Binding-site contacts:
Ligand atom O5' contacts residue GLY176 of chain 1.A at 3.5 Å.
Ligand atom O1B contacts residue GLN174 of chain 1.A at 3.2 Å (h-bond).
Ligand atom N3B contacts residue GLN174 of chain 1.A at 3.3 Å.
Ligand atom C2' contacts residue GLN434 of chain 1.A at 3.6 Å.
Ligand atom O2' contacts residue GLN434 of chain 1.A at 2.7 Å (h-bond).
Ligand atom N6 contacts residue GLN432 of chain 1.A at 3.1 Å (h-bond).
Ligand atom O3G contacts residue MG1 of chain 1.BA at 3.7 Å.
Ligand atom PG contacts residue MG1 of chain 1.BA at 3.2 Å.
Ligand atom N6 contacts residue GLN434 of chain 1.A at 3.8 Å.
Ligand atom C6 contacts residue GLN434 of chain 1.A at 3.8 Å.
Ligand atom PG contacts residue GLN174 of chain 1.A at 3.8 Å.
Ligand atom PB contacts residue MG1 of chain 1.BA at 3.3 Å.
Ligand atom PB contacts residue GLY176 of chain 1.A at 3.7 Å.
Ligand atom C4 contacts residue GLN434 of chain 1.A at 3.7 Å.
Ligand atom PA contacts residue GLY176 of chain 1.A at 3.6 Å.
Ligand atom O1B contacts residue THR175 of chain 1.A at 3.0 Å (h-bond).
Ligand atom O2B contacts residue LYS177 of chain 1.A at 3.7 Å.
Ligand atom O2B contacts residue MG1 of chain 1.BA at 2.3 Å.
Ligand atom N6 contacts residue PRO365 of chain 1.A at 3.8 Å.
Ligand atom O1B contacts residue GLY176 of chain 1.A at 3.2 Å (h-bond).
Ligand atom N1 contacts residue GLN432 of chain 1.A at 3.9 Å.
Ligand atom PB contacts residue LYS177 of chain 1.A at 3.6 Å.
Ligand atom N1 contacts residue ARG364 of chain 1.A at 3.9 Å.
Ligand atom N7 contacts residue ALA179 of chain 1.A at 3.4 Å.
Ligand atom O1A contacts residue ALA179 of chain 1.A at 2.9 Å (h-bond).
Ligand atom O1A contacts residue THR178 of chain 1.A at 3.5 Å (h-bond).
Ligand atom O1B contacts residue LYS177 of chain 1.A at 2.8 Å (salt-bridge).
Ligand atom N1 contacts residue GLN434 of chain 1.A at 3.6 Å (h-bond).
Ligand atom N3B contacts residue MG1 of chain 1.BA at 3.4 Å.
Ligand atom O4' contacts residue PHE359 of chain 1.A at 3.4 Å.
Ligand atom O1A contacts residue GLY176 of chain 1.A at 3.5 Å.
Ligand atom O1G contacts residue GLN174 of chain 1.A at 2.9 Å (h-bond).
Ligand atom O2B contacts residue THR178 of chain 1.A at 3.0 Å (h-bond).
Ligand atom O3A contacts residue GLY176 of chain 1.A at 2.9 Å (h-bond).
Ligand atom N9 contacts residue GLN434 of chain 1.A at 3.7 Å.
Ligand atom O1G contacts residue ARG173 of chain 1.A at 3.5 Å.
Ligand atom O2G contacts residue MG1 of chain 1.BA at 2.2 Å.
Ligand atom O2A contacts residue MG1 of chain 1.BA at 3.6 Å.
Ligand atom C8 contacts residue ALA179 of chain 1.A at 3.5 Å (hydrophobic).
Ligand atom O3A contacts residue LYS177 of chain 1.A at 3.6 Å (salt-bridge).

The protein below binds the small molecule below.
Small molecule (SMILES): Nc1ncnc2c1ncn2[C@@H]1O[C@H](CO[P](=O)(O)O[P](=O)(O)NP(=O)(O)O)[C@@H](O)[C@H]1O

Sequence of chain 1.D:
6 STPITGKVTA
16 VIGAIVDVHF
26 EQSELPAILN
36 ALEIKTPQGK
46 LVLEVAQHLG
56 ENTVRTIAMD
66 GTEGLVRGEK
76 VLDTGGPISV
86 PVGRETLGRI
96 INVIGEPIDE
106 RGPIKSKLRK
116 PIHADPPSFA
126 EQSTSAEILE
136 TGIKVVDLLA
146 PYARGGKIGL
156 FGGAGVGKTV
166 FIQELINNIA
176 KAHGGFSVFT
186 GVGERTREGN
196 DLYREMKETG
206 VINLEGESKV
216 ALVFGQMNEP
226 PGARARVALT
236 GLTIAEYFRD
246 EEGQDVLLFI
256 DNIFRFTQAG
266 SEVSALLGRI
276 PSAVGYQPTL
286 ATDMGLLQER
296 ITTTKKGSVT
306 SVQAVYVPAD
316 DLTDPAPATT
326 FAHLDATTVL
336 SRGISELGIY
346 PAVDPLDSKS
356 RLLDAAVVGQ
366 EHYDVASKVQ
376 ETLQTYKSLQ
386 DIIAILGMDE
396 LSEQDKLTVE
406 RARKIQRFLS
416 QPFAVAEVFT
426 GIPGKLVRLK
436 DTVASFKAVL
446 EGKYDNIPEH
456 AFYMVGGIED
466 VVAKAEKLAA

Sequence of chain 1.A:
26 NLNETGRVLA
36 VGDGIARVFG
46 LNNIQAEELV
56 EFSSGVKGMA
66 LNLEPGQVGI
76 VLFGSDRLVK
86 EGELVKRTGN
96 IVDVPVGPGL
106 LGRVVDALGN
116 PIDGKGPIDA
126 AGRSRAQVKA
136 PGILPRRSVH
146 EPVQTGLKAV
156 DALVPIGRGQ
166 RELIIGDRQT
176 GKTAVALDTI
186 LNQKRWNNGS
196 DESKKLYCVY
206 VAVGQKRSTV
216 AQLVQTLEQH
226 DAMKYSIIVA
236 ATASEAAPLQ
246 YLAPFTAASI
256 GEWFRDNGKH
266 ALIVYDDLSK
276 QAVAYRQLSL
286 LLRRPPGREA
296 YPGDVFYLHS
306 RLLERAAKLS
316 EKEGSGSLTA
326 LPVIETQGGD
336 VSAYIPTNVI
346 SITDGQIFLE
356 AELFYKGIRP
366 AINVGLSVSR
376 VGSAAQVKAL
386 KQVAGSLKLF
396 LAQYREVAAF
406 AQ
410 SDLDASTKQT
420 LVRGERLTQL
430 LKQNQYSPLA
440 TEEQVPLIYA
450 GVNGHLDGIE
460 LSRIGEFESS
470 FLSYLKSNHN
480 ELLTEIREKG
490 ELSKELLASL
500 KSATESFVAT